Sequence of chain 1.A:
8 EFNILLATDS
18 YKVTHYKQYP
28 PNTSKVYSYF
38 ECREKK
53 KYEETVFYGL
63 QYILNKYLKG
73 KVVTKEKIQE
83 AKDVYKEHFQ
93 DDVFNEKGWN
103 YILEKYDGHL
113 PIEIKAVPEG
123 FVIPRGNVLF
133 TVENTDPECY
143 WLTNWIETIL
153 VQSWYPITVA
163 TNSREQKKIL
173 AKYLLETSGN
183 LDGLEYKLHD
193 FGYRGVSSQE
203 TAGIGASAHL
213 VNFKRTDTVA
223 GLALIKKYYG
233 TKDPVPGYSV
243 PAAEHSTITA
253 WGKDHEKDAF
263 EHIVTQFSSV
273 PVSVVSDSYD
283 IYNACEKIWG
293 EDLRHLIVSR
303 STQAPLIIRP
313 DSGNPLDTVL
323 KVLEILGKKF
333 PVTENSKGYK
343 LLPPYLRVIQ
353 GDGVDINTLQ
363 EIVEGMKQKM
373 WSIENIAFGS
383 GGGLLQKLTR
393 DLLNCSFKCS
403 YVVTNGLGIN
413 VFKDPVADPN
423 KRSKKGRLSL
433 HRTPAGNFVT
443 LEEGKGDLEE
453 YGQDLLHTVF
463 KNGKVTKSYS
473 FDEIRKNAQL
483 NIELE

Sequence of chain 1.B:
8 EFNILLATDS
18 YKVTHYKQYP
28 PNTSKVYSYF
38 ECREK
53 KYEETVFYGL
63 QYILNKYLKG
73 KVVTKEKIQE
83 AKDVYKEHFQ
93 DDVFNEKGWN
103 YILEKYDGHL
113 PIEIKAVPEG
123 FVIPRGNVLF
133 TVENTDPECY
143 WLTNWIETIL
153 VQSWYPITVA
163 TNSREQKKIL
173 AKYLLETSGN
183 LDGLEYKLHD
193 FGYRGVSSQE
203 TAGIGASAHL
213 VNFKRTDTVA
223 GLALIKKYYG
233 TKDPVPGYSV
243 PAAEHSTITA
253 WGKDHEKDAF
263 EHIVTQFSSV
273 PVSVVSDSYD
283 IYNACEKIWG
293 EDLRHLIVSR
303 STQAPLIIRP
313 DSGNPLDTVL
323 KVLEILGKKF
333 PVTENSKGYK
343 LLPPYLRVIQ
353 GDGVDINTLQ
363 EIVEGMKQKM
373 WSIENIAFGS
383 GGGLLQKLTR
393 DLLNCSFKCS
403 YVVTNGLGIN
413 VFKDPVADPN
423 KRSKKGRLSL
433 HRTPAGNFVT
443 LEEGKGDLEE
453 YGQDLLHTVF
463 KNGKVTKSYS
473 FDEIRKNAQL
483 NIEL

Binding-site contacts:
Ligand atom CAX contacts residue SER275 of chain 1.B at 3.7 Å.
Ligand atom CAY contacts residue LYS189 of chain 1.B at 3.6 Å.
Ligand atom CAM contacts residue PHE193 of chain 1.B at 3.5 Å (hydrophobic).
Ligand atom OAA contacts residue ALA244 of chain 1.B at 3.6 Å.
Ligand atom CBA contacts residue LYS189 of chain 1.B at 3.5 Å.
Ligand atom CAD contacts residue TYR18 of chain 1.A at 3.8 Å (hydrophobic).
Ligand atom CAH contacts residue TYR18 of chain 1.A at 3.5 Å (hydrophobic).
Ligand atom CAP contacts residue SER275 of chain 1.B at 3.3 Å.
Ligand atom CAU contacts residue ALA379 of chain 1.B at 3.8 Å (hydrophobic).
Ligand atom CAJ contacts residue PHE193 of chain 1.B at 3.8 Å (hydrophobic).
Ligand atom NAW contacts residue ALA244 of chain 1.B at 3.7 Å.
Ligand atom CAN contacts residue ILE351 of chain 1.B at 3.7 Å (hydrophobic).
Ligand atom CAD contacts residue PHE193 of chain 1.B at 3.4 Å (hydrophobic).
Ligand atom OAB contacts residue LYS189 of chain 1.B at 2.9 Å (salt-bridge).
Ligand atom CAI contacts residue ASP16 of chain 1.A at 3.8 Å.
Ligand atom CAI contacts residue ARG196 of chain 1.B at 3.4 Å.
Ligand atom CAH contacts residue ASP219 of chain 1.B at 3.6 Å.
Ligand atom CAS contacts residue ALA379 of chain 1.B at 3.5 Å (hydrophobic).
Ligand atom CAI contacts residue TYR18 of chain 1.A at 3.7 Å (hydrophobic).
Ligand atom CAJ contacts residue ASP219 of chain 1.B at 3.2 Å.
Ligand atom CAM contacts residue TYR18 of chain 1.A at 3.6 Å (hydrophobic).
Ligand atom OAA contacts residue ARG311 of chain 1.B at 3.6 Å.
Ligand atom OAB contacts residue ALA379 of chain 1.B at 3.4 Å.
Ligand atom CAZ contacts residue TYR18 of chain 1.A at 3.6 Å (hydrophobic).
Ligand atom CAJ contacts residue TYR18 of chain 1.A at 3.6 Å (hydrophobic).
Ligand atom NAV contacts residue TYR18 of chain 1.A at 3.5 Å (h-bond).
Ligand atom CAC contacts residue PHE193 of chain 1.B at 3.3 Å (hydrophobic).
Ligand atom NAV contacts residue ARG196 of chain 1.B at 3.6 Å (salt-bridge).
Ligand atom CAI contacts residue PHE193 of chain 1.B at 3.8 Å (hydrophobic).
Ligand atom CAH contacts residue ASP16 of chain 1.A at 3.8 Å.
Ligand atom CAN contacts residue HIS191 of chain 1.B at 3.8 Å.
Ligand atom CAU contacts residue ARG349 of chain 1.B at 3.7 Å.
Ligand atom CAX contacts residue ALA244 of chain 1.B at 3.4 Å (hydrophobic).
Ligand atom OAA contacts residue SER275 of chain 1.B at 2.7 Å (h-bond).
Ligand atom CAX contacts residue PHE193 of chain 1.B at 3.7 Å (hydrophobic).
Ligand atom CAM contacts residue ARG311 of chain 1.B at 3.7 Å.
Ligand atom CAZ contacts residue PHE193 of chain 1.B at 3.8 Å (hydrophobic).
Ligand atom CAR contacts residue ARG217 of chain 1.B at 3.7 Å.
Ligand atom OAB contacts residue ILE378 of chain 1.B at 3.3 Å (h-bond).
Ligand atom CAG contacts residue GLY185 of chain 1.B at 3.6 Å.

This protein binds this small molecule.
Small molecule (SMILES): O=C(/C=C/c1cccnc1)NCCCCC1CCN(C(=O)c2ccccc2)CC1